Sequence of chain 1.D:
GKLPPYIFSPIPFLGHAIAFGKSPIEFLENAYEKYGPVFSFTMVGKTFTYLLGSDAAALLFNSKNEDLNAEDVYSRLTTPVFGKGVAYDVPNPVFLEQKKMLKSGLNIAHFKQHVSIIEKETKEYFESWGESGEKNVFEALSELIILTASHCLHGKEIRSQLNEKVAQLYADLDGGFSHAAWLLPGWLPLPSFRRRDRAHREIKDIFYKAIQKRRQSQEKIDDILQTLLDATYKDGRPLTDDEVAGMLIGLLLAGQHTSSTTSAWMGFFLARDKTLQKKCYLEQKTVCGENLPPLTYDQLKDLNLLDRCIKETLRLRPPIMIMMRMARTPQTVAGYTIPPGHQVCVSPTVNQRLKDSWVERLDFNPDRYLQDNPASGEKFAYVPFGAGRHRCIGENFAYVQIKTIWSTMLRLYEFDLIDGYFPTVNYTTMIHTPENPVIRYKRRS

Binding-site contacts:
Ligand atom CBE contacts residue PHE82 of chain 1.D at 3.6 Å (hydrophobic).
Ligand atom FAC contacts residue ALA254 of chain 1.D at 3.2 Å.
Ligand atom CAQ contacts residue PHE177 of chain 1.D at 3.3 Å (hydrophobic).
Ligand atom NAY contacts residue LEU77 of chain 1.D at 3.7 Å.
Ligand atom OAA contacts residue PHE177 of chain 1.D at 3.5 Å.
Ligand atom NAZ contacts residue TYR74 of chain 1.D at 3.8 Å.
Ligand atom CBH contacts residue LEU77 of chain 1.D at 3.6 Å (hydrophobic).
Ligand atom FAB contacts residue MET247 of chain 1.D at 3.5 Å.
Ligand atom CAM contacts residue PHE177 of chain 1.D at 3.5 Å (hydrophobic).
Ligand atom CBF contacts residue VFV1 of chain 1.T at 3.2 Å.
Ligand atom CBI contacts residue VFV1 of chain 1.T at 3.6 Å.
Ligand atom CAN contacts residue GLY250 of chain 1.D at 3.2 Å.
Ligand atom NAX contacts residue HEM1 of chain 1.R at 2.0 Å.
Ligand atom CAK contacts residue PHE95 of chain 1.D at 3.6 Å (hydrophobic).
Ligand atom CAG contacts residue HEM1 of chain 1.R at 3.1 Å.
Ligand atom NAZ contacts residue VFV1 of chain 1.T at 3.5 Å.
Ligand atom FAB contacts residue LEU102 of chain 1.D at 3.4 Å.
Ligand atom CBC contacts residue VFV1 of chain 1.T at 3.3 Å.
Ligand atom OAA contacts residue VFV1 of chain 1.T at 3.4 Å.
Ligand atom CAL contacts residue VFV1 of chain 1.T at 3.3 Å.
Ligand atom OBB contacts residue LEU77 of chain 1.D at 3.5 Å.
Ligand atom NAY contacts residue VFV1 of chain 1.T at 3.4 Å.
Ligand atom CBL contacts residue LEU77 of chain 1.D at 3.3 Å (hydrophobic).
Ligand atom CAJ contacts residue LEU251 of chain 1.D at 3.6 Å (hydrophobic).
Ligand atom CAE contacts residue TRP182 of chain 1.D at 3.2 Å (hydrophobic).
Ligand atom CBM contacts residue VFV1 of chain 1.T at 3.7 Å.
Ligand atom CAV contacts residue PHE82 of chain 1.D at 3.5 Å (hydrophobic).
Ligand atom CAH contacts residue VFV1 of chain 1.T at 3.7 Å.
Ligand atom NBA contacts residue VFV1 of chain 1.T at 3.4 Å.
Ligand atom CAM contacts residue VFV1 of chain 1.T at 3.4 Å.
Ligand atom CAP contacts residue VFV1 of chain 1.T at 3.2 Å.
Ligand atom CAU contacts residue HEM1 of chain 1.R at 2.9 Å.
Ligand atom CAO contacts residue PHE95 of chain 1.D at 3.7 Å (hydrophobic).
Ligand atom CAO contacts residue ALA87 of chain 1.D at 3.7 Å (hydrophobic).
Ligand atom CAH contacts residue TRP182 of chain 1.D at 3.1 Å (hydrophobic).
Ligand atom CAQ contacts residue VFV1 of chain 1.T at 3.7 Å.
Ligand atom CAJ contacts residue GLY250 of chain 1.D at 3.3 Å.
Ligand atom CAG contacts residue ALA254 of chain 1.D at 3.6 Å (hydrophobic).
Ligand atom FAC contacts residue LEU253 of chain 1.D at 3.6 Å.
Ligand atom CAV contacts residue GLY250 of chain 1.D at 3.5 Å.

A protein and the small-molecule ligand that binds it are described below.
Small molecule (SMILES): O=C(N[C@@H](Cn1ccnc1)c1ccc(-c2ccc(F)cc2)cc1F)c1ccc(-c2nnc(-c3ccccc3)o2)cc1